Binding-site contacts:
Ligand atom CD1 contacts residue LEU81 of chain 1.D at 3.5 Å (hydrophobic).
Ligand atom CA contacts residue TYR7 of chain 1.D at 3.3 Å (hydrophobic).
Ligand atom CE1 contacts residue GLN155 of chain 1.D at 3.4 Å.
Ligand atom CA contacts residue TYR171 of chain 1.D at 3.5 Å (hydrophobic).
Ligand atom N contacts residue ASP77 of chain 1.D at 2.9 Å (salt-bridge).
Ligand atom CD1 contacts residue TYR116 of chain 1.D at 2.9 Å (hydrophobic).
Ligand atom O contacts residue LYS66 of chain 1.D at 3.6 Å.
Ligand atom C contacts residue TYR7 of chain 1.D at 3.4 Å (hydrophobic).
Ligand atom CG1 contacts residue ARG97 of chain 1.D at 3.5 Å.
Ligand atom CG contacts residue GLU63 of chain 1.D at 3.6 Å.
Ligand atom N contacts residue TYR99 of chain 1.D at 2.9 Å (h-bond).
Ligand atom CB contacts residue TYR99 of chain 1.D at 3.4 Å (hydrophobic).
Ligand atom CG2 contacts residue GLU63 of chain 1.D at 3.5 Å.
Ligand atom CD2 contacts residue VAL152 of chain 1.D at 3.4 Å (hydrophobic).
Ligand atom O contacts residue TYR159 of chain 1.D at 2.6 Å (h-bond).
Ligand atom OE2 contacts residue ARG65 of chain 1.D at 3.1 Å (salt-bridge).
Ligand atom N contacts residue GLU63 of chain 1.D at 3.0 Å (salt-bridge).
Ligand atom NE2 contacts residue GLN155 of chain 1.D at 3.2 Å (h-bond).
Ligand atom CG2 contacts residue LYS66 of chain 1.D at 3.5 Å.
Ligand atom O contacts residue LYS66 of chain 1.D at 2.9 Å (salt-bridge).
Ligand atom OXT contacts residue THR143 of chain 1.D at 2.7 Å (h-bond).
Ligand atom CD contacts residue LYS66 of chain 1.D at 3.6 Å.
Ligand atom N contacts residue TYR7 of chain 1.D at 3.0 Å (h-bond).
Ligand atom CA contacts residue TYR99 of chain 1.D at 3.6 Å (hydrophobic).
Ligand atom O contacts residue TRP147 of chain 1.D at 2.8 Å (h-bond).
Ligand atom N contacts residue TYR171 of chain 1.D at 2.7 Å (h-bond).
Ligand atom CG contacts residue TYR171 of chain 1.D at 3.5 Å (hydrophobic).
Ligand atom CE contacts residue TRP167 of chain 1.D at 3.5 Å (hydrophobic).
Ligand atom CA contacts residue GLU63 of chain 1.D at 3.5 Å.
Ligand atom N contacts residue TYR7 of chain 1.D at 3.6 Å (h-bond).
Ligand atom CG2 contacts residue HIS70 of chain 1.D at 3.3 Å.
Ligand atom N contacts residue TYR159 of chain 1.D at 3.6 Å.
Ligand atom NZ contacts residue TRP167 of chain 1.D at 3.4 Å.
Ligand atom CB contacts residue TYR99 of chain 1.D at 3.5 Å (hydrophobic).
Ligand atom CG1 contacts residue TYR7 of chain 1.D at 3.4 Å (hydrophobic).
Ligand atom O contacts residue HIS70 of chain 1.D at 3.3 Å.
Ligand atom OE1 contacts residue ARG65 of chain 1.D at 3.0 Å (salt-bridge).
Ligand atom O contacts residue THR73 of chain 1.D at 3.2 Å (h-bond).
Ligand atom OXT contacts residue TYR84 of chain 1.D at 2.9 Å (h-bond).
Ligand atom O contacts residue THR73 of chain 1.D at 3.6 Å.

Sequence of chain 1.D:
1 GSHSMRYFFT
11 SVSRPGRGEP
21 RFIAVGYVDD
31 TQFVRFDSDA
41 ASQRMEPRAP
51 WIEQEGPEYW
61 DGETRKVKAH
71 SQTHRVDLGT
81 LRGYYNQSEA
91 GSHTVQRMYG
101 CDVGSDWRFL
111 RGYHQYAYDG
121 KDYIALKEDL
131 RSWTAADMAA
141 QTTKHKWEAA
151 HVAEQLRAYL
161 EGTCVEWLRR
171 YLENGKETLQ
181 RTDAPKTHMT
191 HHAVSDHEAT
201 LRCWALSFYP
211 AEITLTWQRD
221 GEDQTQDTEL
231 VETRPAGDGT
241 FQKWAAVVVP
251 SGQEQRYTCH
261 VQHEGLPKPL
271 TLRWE

A small-molecule ligand and the protein it binds are described below.
Small molecule (SMILES): CC[C@H](C)[C@H](NC(=O)[C@H](CCC(=O)O)NC(=O)[C@H](C)NC(=O)[C@@H](NC(=O)[C@@H](N)CCCCN)C(C)C)C(=O)N[C@H](C(=O)N[C@@H](CC1=NC=NC1)C(=O)N[C@@H](Cc1ccccc1)C(=O)N[C@@H](CC(C)C)C(=O)O)C(C)C